Sequence of chain 1.C:
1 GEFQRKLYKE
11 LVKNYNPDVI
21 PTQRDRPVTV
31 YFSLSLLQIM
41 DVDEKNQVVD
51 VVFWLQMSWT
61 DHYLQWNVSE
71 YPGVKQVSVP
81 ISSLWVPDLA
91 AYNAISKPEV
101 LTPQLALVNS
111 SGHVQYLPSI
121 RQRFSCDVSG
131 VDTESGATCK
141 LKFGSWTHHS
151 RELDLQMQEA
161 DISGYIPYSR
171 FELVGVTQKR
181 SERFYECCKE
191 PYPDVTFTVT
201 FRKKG

A protein and the small-molecule ligand that binds it are described below.
Small molecule (SMILES): CC(=O)N[C@H]1[C@H](O[C@H]2[C@H](O)[C@@H](NC(C)=O)CO[C@@H]2CO)O[C@H](CO)[C@@H](O)[C@@H]1O

Binding-site contacts:
Ligand atom C4 contacts residue ASN109 of chain 1.C at 4.2 Å.
Ligand atom C8 contacts residue TYR31 of chain 1.C at 3.6 Å (hydrophobic).
Ligand atom O5 contacts residue ASN109 of chain 1.C at 2.1 Å (h-bond).
Ligand atom C3 contacts residue SER111 of chain 1.C at 4.3 Å.
Ligand atom C5 contacts residue HIS113 of chain 1.C at 3.9 Å.
Ligand atom C7 contacts residue SER110 of chain 1.C at 4.2 Å.
Ligand atom O6 contacts residue GLN115 of chain 1.C at 4.2 Å.
Ligand atom C1 contacts residue SER111 of chain 1.C at 4.0 Å.
Ligand atom C8 contacts residue SER110 of chain 1.C at 3.2 Å.
Ligand atom O6 contacts residue HIS113 of chain 1.C at 4.3 Å.
Ligand atom C6 contacts residue GLN115 of chain 1.C at 4.5 Å.
Ligand atom C2 contacts residue ASN109 of chain 1.C at 2.8 Å.
Ligand atom C6 contacts residue ASN109 of chain 1.C at 4.4 Å.
Ligand atom N2 contacts residue SER111 of chain 1.C at 2.8 Å (h-bond).
Ligand atom C1 contacts residue HIS113 of chain 1.C at 4.0 Å.
Ligand atom C8 contacts residue HIS113 of chain 1.C at 4.2 Å.
Ligand atom C2 contacts residue SER111 of chain 1.C at 3.8 Å.
Ligand atom C7 contacts residue SER111 of chain 1.C at 3.5 Å.
Ligand atom C6 contacts residue HIS113 of chain 1.C at 3.3 Å.
Ligand atom C1 contacts residue ASN109 of chain 1.C at 1.4 Å.
Ligand atom C7 contacts residue ASN109 of chain 1.C at 4.1 Å.
Ligand atom C3 contacts residue ASN109 of chain 1.C at 4.0 Å.
Ligand atom N2 contacts residue ASN109 of chain 1.C at 3.3 Å (h-bond).
Ligand atom C8 contacts residue SER111 of chain 1.C at 3.2 Å.
Ligand atom O5 contacts residue HIS113 of chain 1.C at 3.7 Å.
Ligand atom C5 contacts residue ASN109 of chain 1.C at 3.4 Å.